A small-molecule ligand and the protein it binds are described below.
Small molecule (SMILES): CC(=O)N[C@@H]1[C@@H](O)[C@H](O[C@@H]2O[C@H](CO[C@]3(C(=O)O)C[C@H](O)[C@@H](NC(C)=O)[C@H]([C@H](O)[C@H](O)CO)O3)[C@H](O)[C@H](O)[C@H]2O)[C@@H](CO)O[C@H]1O

Sequence of chain 1.A:
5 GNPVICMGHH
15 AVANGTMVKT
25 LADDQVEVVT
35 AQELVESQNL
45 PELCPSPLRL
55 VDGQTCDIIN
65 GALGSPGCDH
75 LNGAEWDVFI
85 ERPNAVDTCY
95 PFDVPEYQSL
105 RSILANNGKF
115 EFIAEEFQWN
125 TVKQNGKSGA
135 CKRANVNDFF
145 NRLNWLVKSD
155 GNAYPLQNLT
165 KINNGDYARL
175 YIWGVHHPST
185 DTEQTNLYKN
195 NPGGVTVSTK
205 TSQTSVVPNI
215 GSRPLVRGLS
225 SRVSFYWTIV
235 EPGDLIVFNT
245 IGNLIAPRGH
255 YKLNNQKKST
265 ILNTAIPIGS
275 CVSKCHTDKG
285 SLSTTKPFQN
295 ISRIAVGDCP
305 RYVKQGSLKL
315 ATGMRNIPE

Binding-site contacts:
Ligand atom O8 contacts residue TRP149 of chain 1.A at 4.1 Å.
Ligand atom C10 contacts residue LYS131 of chain 1.A at 3.9 Å.
Ligand atom N5 contacts residue LYS131 of chain 1.A at 3.0 Å (salt-bridge).
Ligand atom C10 contacts residue TRP149 of chain 1.A at 4.1 Å (hydrophobic).
Ligand atom N5 contacts residue TRP149 of chain 1.A at 4.0 Å.
Ligand atom O1B contacts residue SER132 of chain 1.A at 3.4 Å.
Ligand atom C8 contacts residue TRP149 of chain 1.A at 4.2 Å (hydrophobic).
Ligand atom O10 contacts residue TRP149 of chain 1.A at 3.8 Å.
Ligand atom O10 contacts residue LYS131 of chain 1.A at 4.0 Å.
Ligand atom C6 contacts residue LEU223 of chain 1.A at 4.3 Å (hydrophobic).
Ligand atom C5 contacts residue LYS131 of chain 1.A at 3.7 Å.
Ligand atom O4 contacts residue LYS131 of chain 1.A at 3.7 Å.
Ligand atom O9 contacts residue HIS180 of chain 1.A at 3.9 Å.
Ligand atom C7 contacts residue TRP149 of chain 1.A at 3.9 Å (hydrophobic).
Ligand atom C9 contacts residue GLU187 of chain 1.A at 3.4 Å.
Ligand atom C1 contacts residue SER132 of chain 1.A at 3.5 Å.
Ligand atom O4 contacts residue LEU223 of chain 1.A at 3.9 Å.
Ligand atom C8 contacts residue TYR94 of chain 1.A at 3.7 Å (hydrophobic).
Ligand atom O1B contacts residue GLY133 of chain 1.A at 2.8 Å (h-bond).
Ligand atom O1A contacts residue GLY133 of chain 1.A at 3.8 Å.
Ligand atom C11 contacts residue LEU191 of chain 1.A at 3.6 Å (hydrophobic).
Ligand atom O10 contacts residue VAL151 of chain 1.A at 4.3 Å.
Ligand atom O1B contacts residue ASN141 of chain 1.A at 3.7 Å.
Ligand atom O9 contacts residue GLU187 of chain 1.A at 2.5 Å (salt-bridge).
Ligand atom C9 contacts residue SER225 of chain 1.A at 3.8 Å.
Ligand atom C8 contacts residue GLU187 of chain 1.A at 4.0 Å.
Ligand atom C1 contacts residue GLY133 of chain 1.A at 3.7 Å.
Ligand atom O1A contacts residue LEU223 of chain 1.A at 4.0 Å.
Ligand atom C4 contacts residue LYS131 of chain 1.A at 3.5 Å.
Ligand atom C4 contacts residue GLY222 of chain 1.A at 4.3 Å.
Ligand atom O1A contacts residue SER132 of chain 1.A at 2.7 Å (h-bond).
Ligand atom C9 contacts residue HIS180 of chain 1.A at 3.6 Å.
Ligand atom C9 contacts residue TRP149 of chain 1.A at 4.1 Å (hydrophobic).
Ligand atom O10 contacts residue GLY130 of chain 1.A at 4.0 Å.
Ligand atom O8 contacts residue TYR94 of chain 1.A at 3.0 Å (h-bond).
Ligand atom C9 contacts residue LEU191 of chain 1.A at 4.2 Å (hydrophobic).
Ligand atom O9 contacts residue SER225 of chain 1.A at 2.4 Å (h-bond).
Ligand atom C9 contacts residue TYR94 of chain 1.A at 3.1 Å (hydrophobic).
Ligand atom O9 contacts residue TYR94 of chain 1.A at 3.0 Å (h-bond).
Ligand atom O8 contacts residue LEU223 of chain 1.A at 3.8 Å.